Binding-site contacts:
Ligand atom C4 contacts residue ASN231 of chain 3.A at 4.3 Å.
Ligand atom C5 contacts residue ASN231 of chain 3.A at 3.6 Å.
Ligand atom O7 contacts residue ASN231 of chain 3.A at 3.5 Å (h-bond).
Ligand atom C1 contacts residue ASN231 of chain 3.A at 1.4 Å.
Ligand atom C3 contacts residue ASN231 of chain 3.A at 3.8 Å.
Ligand atom O5 contacts residue ASN231 of chain 3.A at 2.4 Å (h-bond).
Ligand atom N2 contacts residue ASN231 of chain 3.A at 2.9 Å (h-bond).
Ligand atom C7 contacts residue ASN231 of chain 3.A at 3.4 Å.
Ligand atom C2 contacts residue ASN231 of chain 3.A at 2.5 Å.

Sequence of chain 3.A:
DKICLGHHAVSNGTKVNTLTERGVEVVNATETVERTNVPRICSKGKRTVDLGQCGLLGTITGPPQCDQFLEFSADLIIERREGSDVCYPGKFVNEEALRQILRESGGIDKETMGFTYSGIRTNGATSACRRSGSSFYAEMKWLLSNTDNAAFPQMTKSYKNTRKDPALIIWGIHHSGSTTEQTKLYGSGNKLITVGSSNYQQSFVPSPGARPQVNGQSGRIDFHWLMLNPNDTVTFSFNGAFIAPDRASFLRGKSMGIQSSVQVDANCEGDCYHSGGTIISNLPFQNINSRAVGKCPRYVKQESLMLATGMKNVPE

A small-molecule ligand and the protein it binds are described below.
Small molecule (SMILES): CC(=O)N[C@@H]1[C@@H](O)[C@H](O)[C@@H](CO)O[C@H]1O